A protein and the small-molecule ligand that binds it are described below.
Small molecule (SMILES): O=C(O)c1c(/C=C\c2ccccc2)ccc2c1OCO2

Sequence of chain 1.A:
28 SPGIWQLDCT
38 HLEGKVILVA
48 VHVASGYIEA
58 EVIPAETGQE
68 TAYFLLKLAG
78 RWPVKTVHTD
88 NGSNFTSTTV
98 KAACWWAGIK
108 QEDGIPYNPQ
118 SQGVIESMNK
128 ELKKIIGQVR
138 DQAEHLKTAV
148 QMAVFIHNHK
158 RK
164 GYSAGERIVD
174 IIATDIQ

Sequence of chain 1.B:
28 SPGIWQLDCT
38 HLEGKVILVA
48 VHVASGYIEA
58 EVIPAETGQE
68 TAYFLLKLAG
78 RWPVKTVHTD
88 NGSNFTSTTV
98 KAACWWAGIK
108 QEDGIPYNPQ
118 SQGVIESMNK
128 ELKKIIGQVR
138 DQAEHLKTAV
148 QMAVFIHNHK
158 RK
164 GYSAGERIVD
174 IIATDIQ

Binding-site contacts:
Ligand atom O19 contacts residue HIS142 of chain 1.B at 4.0 Å.
Ligand atom O21 contacts residue GLN66 of chain 1.A at 3.5 Å (h-bond).
Ligand atom C14 contacts residue GLN139 of chain 1.B at 3.8 Å.
Ligand atom C17 contacts residue THR145 of chain 1.B at 3.5 Å.
Ligand atom C5 contacts residue ALA100 of chain 1.A at 3.9 Å (hydrophobic).
Ligand atom C5 contacts residue MET149 of chain 1.B at 3.7 Å (hydrophobic).
Ligand atom O20 contacts residue THR145 of chain 1.B at 2.6 Å (h-bond).
Ligand atom C12 contacts residue THR145 of chain 1.B at 3.2 Å.
Ligand atom O20 contacts residue ALA140 of chain 1.B at 3.9 Å.
Ligand atom C8 contacts residue GLN66 of chain 1.A at 4.0 Å.
Ligand atom O22 contacts residue THR145 of chain 1.B at 3.0 Å (h-bond).
Ligand atom C2 contacts residue ALA100 of chain 1.A at 3.6 Å (hydrophobic).
Ligand atom O22 contacts residue HIS142 of chain 1.B at 3.1 Å (h-bond).
Ligand atom C11 contacts residue THR145 of chain 1.B at 3.9 Å.
Ligand atom O20 contacts residue HIS142 of chain 1.B at 3.0 Å (h-bond).
Ligand atom C5 contacts residue TRP103 of chain 1.A at 3.8 Å (hydrophobic).
Ligand atom O19 contacts residue ALA140 of chain 1.B at 3.7 Å.
Ligand atom C17 contacts residue LYS144 of chain 1.B at 3.8 Å.
Ligand atom O21 contacts residue TYR70 of chain 1.A at 3.5 Å.
Ligand atom C7 contacts residue MET149 of chain 1.B at 4.1 Å (hydrophobic).
Ligand atom C16 contacts residue THR145 of chain 1.B at 3.4 Å.
Ligand atom C16 contacts residue HIS142 of chain 1.B at 3.7 Å.
Ligand atom C5 contacts residue ALA99 of chain 1.A at 4.0 Å (hydrophobic).
Ligand atom C12 contacts residue GLN66 of chain 1.A at 3.9 Å.
Ligand atom C4 contacts residue GLN66 of chain 1.A at 3.6 Å.
Ligand atom C4 contacts residue THR96 of chain 1.A at 4.0 Å.
Ligand atom C3 contacts residue THR145 of chain 1.B at 3.4 Å.
Ligand atom C2 contacts residue TRP103 of chain 1.A at 4.0 Å (hydrophobic).
Ligand atom C16 contacts residue GLU141 of chain 1.B at 3.5 Å.
Ligand atom C1 contacts residue THR145 of chain 1.B at 4.0 Å.
Ligand atom C2 contacts residue MET149 of chain 1.B at 3.9 Å (hydrophobic).
Ligand atom C12 contacts residue HIS142 of chain 1.B at 4.1 Å.
Ligand atom O19 contacts residue GLU141 of chain 1.B at 2.8 Å (salt-bridge).
Ligand atom C9 contacts residue THR145 of chain 1.B at 3.4 Å.
Ligand atom C11 contacts residue GLN66 of chain 1.A at 3.7 Å.
Ligand atom C1 contacts residue LEU73 of chain 1.A at 3.7 Å (hydrophobic).
Ligand atom C11 contacts residue TYR70 of chain 1.A at 4.1 Å (hydrophobic).
Ligand atom O20 contacts residue GLU141 of chain 1.B at 3.4 Å (salt-bridge).
Ligand atom C6 contacts residue GLN66 of chain 1.A at 3.5 Å.
Ligand atom C10 contacts residue MET149 of chain 1.B at 3.8 Å (hydrophobic).